Sequence of chain 2.A:
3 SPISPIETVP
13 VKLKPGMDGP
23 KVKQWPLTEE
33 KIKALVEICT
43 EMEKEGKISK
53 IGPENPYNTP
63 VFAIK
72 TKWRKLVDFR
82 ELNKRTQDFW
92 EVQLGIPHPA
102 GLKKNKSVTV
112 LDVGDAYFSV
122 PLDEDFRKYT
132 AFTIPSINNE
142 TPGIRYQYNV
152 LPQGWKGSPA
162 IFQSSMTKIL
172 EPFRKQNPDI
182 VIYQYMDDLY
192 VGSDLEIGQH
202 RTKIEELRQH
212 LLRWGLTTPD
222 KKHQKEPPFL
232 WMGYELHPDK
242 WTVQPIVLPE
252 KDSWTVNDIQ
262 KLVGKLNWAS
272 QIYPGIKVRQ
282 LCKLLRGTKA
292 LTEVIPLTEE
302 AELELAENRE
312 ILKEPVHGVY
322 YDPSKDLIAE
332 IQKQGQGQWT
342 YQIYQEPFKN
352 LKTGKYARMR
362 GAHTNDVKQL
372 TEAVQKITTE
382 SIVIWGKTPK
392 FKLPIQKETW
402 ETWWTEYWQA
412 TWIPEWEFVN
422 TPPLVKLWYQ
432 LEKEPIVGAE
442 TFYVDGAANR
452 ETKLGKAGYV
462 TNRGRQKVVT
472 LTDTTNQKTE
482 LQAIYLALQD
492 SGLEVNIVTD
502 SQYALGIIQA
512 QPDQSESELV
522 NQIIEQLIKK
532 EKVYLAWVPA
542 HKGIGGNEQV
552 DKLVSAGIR

Binding-site contacts:
Ligand atom C24 contacts residue TYR184 of chain 2.A at 3.4 Å (hydrophobic).
Ligand atom N contacts residue LEU231 of chain 2.A at 3.6 Å.
Ligand atom O contacts residue LYS226 of chain 2.A at 3.3 Å.
Ligand atom O contacts residue LEU231 of chain 2.A at 3.4 Å (h-bond).
Ligand atom C16 contacts residue TRP232 of chain 2.A at 3.3 Å (hydrophobic).
Ligand atom C3 contacts residue LEU231 of chain 2.A at 3.1 Å (hydrophobic).
Ligand atom N5 contacts residue LYS226 of chain 2.A at 3.6 Å (salt-bridge).
Ligand atom C8 contacts residue LYS226 of chain 2.A at 3.7 Å.
Ligand atom C4 contacts residue LEU231 of chain 2.A at 3.2 Å (hydrophobic).
Ligand atom O13 contacts residue PHE230 of chain 2.A at 3.7 Å.
Ligand atom C1 contacts residue VAL111 of chain 2.A at 3.5 Å (hydrophobic).
Ligand atom C7 contacts residue LYS226 of chain 2.A at 3.7 Å.
Ligand atom N20 contacts residue TRP232 of chain 2.A at 3.6 Å.
Ligand atom C4 contacts residue LYS226 of chain 2.A at 3.6 Å.
Ligand atom C22 contacts residue TYR191 of chain 2.A at 3.5 Å (hydrophobic).
Ligand atom C15 contacts residue TRP232 of chain 2.A at 3.5 Å (hydrophobic).
Ligand atom C8 contacts residue LEU231 of chain 2.A at 3.6 Å (hydrophobic).
Ligand atom O contacts residue PHE230 of chain 2.A at 3.5 Å.
Ligand atom C6 contacts residue LYS226 of chain 2.A at 3.7 Å.
Ligand atom C16 contacts residue TYR191 of chain 2.A at 3.8 Å (hydrophobic).
Ligand atom C24 contacts residue TYR186 of chain 2.A at 3.6 Å (hydrophobic).
Ligand atom C26 contacts residue PRO229 of chain 2.A at 3.6 Å (hydrophobic).
Ligand atom O10 contacts residue LEU231 of chain 2.A at 3.6 Å.
Ligand atom C26 contacts residue GLU227 of chain 2.A at 3.4 Å.
Ligand atom C24 contacts residue GLN185 of chain 2.A at 3.8 Å.
Ligand atom O13 contacts residue VAL111 of chain 2.A at 3.1 Å.
Ligand atom C2 contacts residue ASP189 of chain 2.A at 3.9 Å.
Ligand atom O25 contacts residue LYS226 of chain 2.A at 3.4 Å.
Ligand atom C17 contacts residue TYR191 of chain 2.A at 3.8 Å (hydrophobic).
Ligand atom C3 contacts residue LYS226 of chain 2.A at 3.6 Å.
Ligand atom C contacts residue LEU231 of chain 2.A at 3.8 Å (hydrophobic).
Ligand atom C23 contacts residue TRP232 of chain 2.A at 3.5 Å (hydrophobic).
Ligand atom C14 contacts residue VAL111 of chain 2.A at 3.6 Å (hydrophobic).
Ligand atom C contacts residue PHE230 of chain 2.A at 3.5 Å (hydrophobic).
Ligand atom C6 contacts residue LEU231 of chain 2.A at 3.8 Å (hydrophobic).
Ligand atom C22 contacts residue LEU103 of chain 2.A at 3.8 Å (hydrophobic).
Ligand atom C15 contacts residue LEU237 of chain 2.A at 3.7 Å (hydrophobic).
Ligand atom N5 contacts residue LEU231 of chain 2.A at 3.4 Å (h-bond).
Ligand atom C18 contacts residue TYR191 of chain 2.A at 3.7 Å (hydrophobic).
Ligand atom C16 contacts residue LEU237 of chain 2.A at 3.6 Å (hydrophobic).

A protein and the small-molecule ligand that binds it are described below.
Small molecule (SMILES): CCOC(=O)c1c(O)c2cc(Oc3ccc(N(CC)CC)cc3)cnc2n(O)c1=O